This small molecule binds to this protein.
Small molecule (SMILES): Cc1cc2ccnc(N[C@@H]3CCNC[C@H]3OCC3CCCCC3)c2[nH]c1=O

Binding-site contacts:
Ligand atom C33 contacts residue GLY92 of chain 1.A at 3.5 Å.
Ligand atom N54 contacts residue ASN86 of chain 1.A at 3.0 Å (h-bond).
Ligand atom N15 contacts residue TYR85 of chain 1.A at 3.8 Å.
Ligand atom C50 contacts residue GLY92 of chain 1.A at 3.6 Å.
Ligand atom N25 contacts residue ASP93 of chain 1.A at 2.6 Å (salt-bridge).
Ligand atom N25 contacts residue ASP90 of chain 1.A at 3.8 Å.
Ligand atom C19 contacts residue ASN86 of chain 1.A at 3.8 Å.
Ligand atom O57 contacts residue ILE96 of chain 1.A at 3.5 Å.
Ligand atom C06 contacts residue VAL35 of chain 1.A at 4.0 Å (hydrophobic).
Ligand atom C06 contacts residue VAL30 of chain 1.A at 3.6 Å (hydrophobic).
Ligand atom C47 contacts residue ARG99 of chain 1.A at 3.8 Å.
Ligand atom C27 contacts residue ASP93 of chain 1.A at 3.2 Å.
Ligand atom C17 contacts residue ASN86 of chain 1.A at 3.7 Å.
Ligand atom O57 contacts residue TYR85 of chain 1.A at 4.0 Å.
Ligand atom C47 contacts residue LEU95 of chain 1.A at 4.1 Å (hydrophobic).
Ligand atom N54 contacts residue TYR85 of chain 1.A at 3.8 Å.
Ligand atom C56 contacts residue ILE96 of chain 1.A at 3.4 Å (hydrophobic).
Ligand atom C30 contacts residue ASP93 of chain 1.A at 3.5 Å.
Ligand atom C11 contacts residue VAL40 of chain 1.A at 3.9 Å (hydrophobic).
Ligand atom O57 contacts residue TYR43 of chain 1.A at 3.9 Å.
Ligand atom C56 contacts residue ASN86 of chain 1.A at 3.7 Å.
Ligand atom N15 contacts residue ASN86 of chain 1.A at 3.0 Å (h-bond).
Ligand atom C01 contacts residue VAL30 of chain 1.A at 3.9 Å (hydrophobic).
Ligand atom C19 contacts residue ASP93 of chain 1.A at 3.9 Å.
Ligand atom N54 contacts residue ILE96 of chain 1.A at 3.7 Å.
Ligand atom C44 contacts residue SO41 of chain 1.E at 3.3 Å.
Ligand atom C22 contacts residue ASP93 of chain 1.A at 3.6 Å.
Ligand atom C53 contacts residue ASN86 of chain 1.A at 3.9 Å.
Ligand atom O57 contacts residue ASN86 of chain 1.A at 2.9 Å (h-bond).
Ligand atom C09 contacts residue VAL40 of chain 1.A at 4.1 Å (hydrophobic).
Ligand atom C05 contacts residue VAL30 of chain 1.A at 4.0 Å (hydrophobic).
Ligand atom C01 contacts residue VAL35 of chain 1.A at 3.6 Å (hydrophobic).
Ligand atom C05 contacts residue VAL35 of chain 1.A at 3.9 Å (hydrophobic).
Ligand atom C44 contacts residue ARG99 of chain 1.A at 3.6 Å.
Ligand atom C41 contacts residue VAL30 of chain 1.A at 4.0 Å (hydrophobic).
Ligand atom C30 contacts residue ASN86 of chain 1.A at 3.8 Å.
Ligand atom C27 contacts residue ASP90 of chain 1.A at 4.1 Å.
Ligand atom C05 contacts residue ILE96 of chain 1.A at 3.7 Å (hydrophobic).
Ligand atom C47 contacts residue SO41 of chain 1.E at 3.3 Å.
Ligand atom C14 contacts residue ASN86 of chain 1.A at 3.8 Å.

Sequence of chain 1.A:
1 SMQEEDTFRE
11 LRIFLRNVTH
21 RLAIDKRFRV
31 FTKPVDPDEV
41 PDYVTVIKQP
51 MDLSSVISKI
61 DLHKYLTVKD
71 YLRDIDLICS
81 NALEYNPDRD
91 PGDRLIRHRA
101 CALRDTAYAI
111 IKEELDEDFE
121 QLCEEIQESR